This small molecule binds to this protein.
Small molecule (SMILES): CC(=O)N[C@@H]1[C@@H](O)[C@H](O)[C@@H](CO)O[C@H]1O

Binding-site contacts:
Ligand atom C5 contacts residue THR195 of chain 1.D at 4.5 Å.
Ligand atom C6 contacts residue GLN282 of chain 1.D at 3.8 Å.
Ligand atom C2 contacts residue ASN193 of chain 1.D at 3.4 Å.
Ligand atom C1 contacts residue THR195 of chain 1.D at 2.9 Å.
Ligand atom C1 contacts residue ASN193 of chain 1.D at 2.8 Å.
Ligand atom C8 contacts residue ASN193 of chain 1.D at 3.9 Å.
Ligand atom C8 contacts residue THR195 of chain 1.D at 4.3 Å.
Ligand atom N2 contacts residue THR195 of chain 1.D at 4.1 Å.
Ligand atom C6 contacts residue GLU283 of chain 1.D at 3.4 Å.
Ligand atom C7 contacts residue ASN193 of chain 1.D at 3.3 Å.
Ligand atom O5 contacts residue GLN282 of chain 1.D at 3.7 Å.
Ligand atom O6 contacts residue GLN282 of chain 1.D at 3.4 Å.
Ligand atom O5 contacts residue THR195 of chain 1.D at 3.7 Å.
Ligand atom C2 contacts residue THR195 of chain 1.D at 4.0 Å.
Ligand atom C7 contacts residue THR195 of chain 1.D at 4.5 Å.
Ligand atom O7 contacts residue ASN193 of chain 1.D at 3.2 Å (h-bond).
Ligand atom C5 contacts residue GLN282 of chain 1.D at 4.4 Å.
Ligand atom N2 contacts residue ASN193 of chain 1.D at 3.7 Å.
Ligand atom O5 contacts residue ASN193 of chain 1.D at 3.2 Å (h-bond).
Ligand atom O6 contacts residue GLU283 of chain 1.D at 4.4 Å.
Ligand atom C5 contacts residue GLU283 of chain 1.D at 4.4 Å.

Sequence of chain 1.D:
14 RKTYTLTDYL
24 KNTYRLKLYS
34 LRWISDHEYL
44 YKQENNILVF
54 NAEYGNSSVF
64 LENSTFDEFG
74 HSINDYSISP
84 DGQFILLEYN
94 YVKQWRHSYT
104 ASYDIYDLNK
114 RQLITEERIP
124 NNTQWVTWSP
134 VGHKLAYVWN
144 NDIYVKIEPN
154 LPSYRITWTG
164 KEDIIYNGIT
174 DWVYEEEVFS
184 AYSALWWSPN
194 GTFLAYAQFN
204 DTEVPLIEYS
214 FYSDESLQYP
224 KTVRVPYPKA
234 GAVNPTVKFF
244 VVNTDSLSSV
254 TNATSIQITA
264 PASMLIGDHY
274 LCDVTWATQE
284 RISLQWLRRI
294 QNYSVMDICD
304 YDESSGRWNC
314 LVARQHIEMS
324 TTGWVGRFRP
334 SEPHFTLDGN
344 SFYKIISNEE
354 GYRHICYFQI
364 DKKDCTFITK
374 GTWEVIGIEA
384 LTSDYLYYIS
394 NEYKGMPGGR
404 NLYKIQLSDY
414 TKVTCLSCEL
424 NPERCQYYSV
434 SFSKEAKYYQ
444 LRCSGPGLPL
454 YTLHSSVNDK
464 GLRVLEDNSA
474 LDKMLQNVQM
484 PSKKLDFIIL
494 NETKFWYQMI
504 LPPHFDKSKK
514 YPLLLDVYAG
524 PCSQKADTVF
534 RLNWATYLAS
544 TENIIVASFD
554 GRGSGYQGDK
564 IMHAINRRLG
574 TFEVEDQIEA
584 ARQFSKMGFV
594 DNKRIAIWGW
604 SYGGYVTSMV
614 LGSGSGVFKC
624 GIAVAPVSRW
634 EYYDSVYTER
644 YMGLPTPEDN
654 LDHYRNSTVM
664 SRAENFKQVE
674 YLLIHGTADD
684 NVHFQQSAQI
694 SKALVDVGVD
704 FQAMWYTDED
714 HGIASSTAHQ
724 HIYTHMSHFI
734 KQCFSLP